This protein binds this small molecule.
Small molecule (SMILES): CC(=O)N[C@@H]1[C@@H](O)[C@H](O)[C@@H](CO)O[C@H]1O

Binding-site contacts:
Ligand atom C6 contacts residue LEU129 of chain 1.A at 4.2 Å (hydrophobic).
Ligand atom C1 contacts residue ASN19 of chain 1.A at 1.4 Å.
Ligand atom O6 contacts residue LEU129 of chain 1.A at 4.2 Å.
Ligand atom O5 contacts residue VAL22 of chain 1.A at 3.5 Å.
Ligand atom C6 contacts residue VAL22 of chain 1.A at 4.2 Å (hydrophobic).
Ligand atom N2 contacts residue ASN19 of chain 1.A at 2.9 Å (h-bond).
Ligand atom C1 contacts residue GLU133 of chain 1.A at 4.4 Å.
Ligand atom C5 contacts residue VAL22 of chain 1.A at 4.4 Å (hydrophobic).
Ligand atom C2 contacts residue ASN19 of chain 1.A at 2.4 Å.
Ligand atom O5 contacts residue ASN19 of chain 1.A at 2.4 Å (h-bond).
Ligand atom C5 contacts residue ASN19 of chain 1.A at 3.7 Å.
Ligand atom O7 contacts residue ARG136 of chain 1.A at 3.8 Å.
Ligand atom C8 contacts residue ASN19 of chain 1.A at 4.4 Å.
Ligand atom C4 contacts residue ASN19 of chain 1.A at 4.2 Å.
Ligand atom O6 contacts residue GLN132 of chain 1.A at 3.7 Å.
Ligand atom O7 contacts residue ASN19 of chain 1.A at 3.3 Å (h-bond).
Ligand atom O6 contacts residue VAL22 of chain 1.A at 4.5 Å.
Ligand atom O5 contacts residue GLU133 of chain 1.A at 4.2 Å.
Ligand atom C1 contacts residue VAL22 of chain 1.A at 4.2 Å (hydrophobic).
Ligand atom C1 contacts residue SER21 of chain 1.A at 4.3 Å.
Ligand atom C3 contacts residue ASN19 of chain 1.A at 3.8 Å.
Ligand atom C7 contacts residue ASN19 of chain 1.A at 3.2 Å.

Sequence of chain 1.A:
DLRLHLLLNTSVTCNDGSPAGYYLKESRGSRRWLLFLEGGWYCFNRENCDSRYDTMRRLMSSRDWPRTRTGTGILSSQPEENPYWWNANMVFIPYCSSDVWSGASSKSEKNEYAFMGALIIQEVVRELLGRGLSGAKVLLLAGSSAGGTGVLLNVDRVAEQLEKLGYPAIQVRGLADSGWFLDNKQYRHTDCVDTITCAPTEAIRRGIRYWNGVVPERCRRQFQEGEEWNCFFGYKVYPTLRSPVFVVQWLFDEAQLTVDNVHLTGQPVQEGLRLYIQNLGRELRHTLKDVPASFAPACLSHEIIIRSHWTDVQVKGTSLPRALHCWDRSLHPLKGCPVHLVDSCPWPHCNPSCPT